Binding-site contacts:
Ligand atom C7 contacts residue SER56 of chain 1.B at 4.1 Å.
Ligand atom C8 contacts residue SER56 of chain 1.B at 4.1 Å.
Ligand atom C4 contacts residue ASN55 of chain 1.B at 4.2 Å.
Ligand atom C5 contacts residue ASN55 of chain 1.B at 3.6 Å.
Ligand atom C3 contacts residue ASN55 of chain 1.B at 3.6 Å.
Ligand atom O7 contacts residue SER56 of chain 1.B at 3.4 Å.
Ligand atom C8 contacts residue SER57 of chain 1.B at 3.7 Å.
Ligand atom C8 contacts residue PHE49 of chain 1.B at 4.4 Å (hydrophobic).
Ligand atom C8 contacts residue VAL48 of chain 1.B at 3.3 Å (hydrophobic).
Ligand atom C7 contacts residue ASN55 of chain 1.B at 3.0 Å.
Ligand atom C2 contacts residue ASN55 of chain 1.B at 2.2 Å.
Ligand atom C8 contacts residue ASN50 of chain 1.B at 4.1 Å.
Ligand atom C1 contacts residue ASN55 of chain 1.B at 1.4 Å.
Ligand atom C7 contacts residue ASN50 of chain 1.B at 4.4 Å.
Ligand atom C8 contacts residue ASN55 of chain 1.B at 3.9 Å.
Ligand atom O7 contacts residue SER57 of chain 1.B at 2.8 Å (h-bond).
Ligand atom C7 contacts residue VAL48 of chain 1.B at 4.4 Å (hydrophobic).
Ligand atom C7 contacts residue SER57 of chain 1.B at 3.6 Å.
Ligand atom C8 contacts residue GLU37 of chain 1.B at 4.0 Å.
Ligand atom N2 contacts residue ASN55 of chain 1.B at 2.5 Å (h-bond).
Ligand atom O7 contacts residue ASN55 of chain 1.B at 3.0 Å (h-bond).
Ligand atom N2 contacts residue ASN50 of chain 1.B at 3.9 Å.
Ligand atom O5 contacts residue ASN55 of chain 1.B at 2.3 Å (h-bond).

A small-molecule ligand and the protein it binds are described below.
Small molecule (SMILES): CC(=O)N[C@H]1[C@H](O[C@H]2[C@H](O)[C@@H](NC(C)=O)CO[C@@H]2CO)O[C@H](CO)[C@@H](O)[C@@H]1O

Sequence of chain 1.B:
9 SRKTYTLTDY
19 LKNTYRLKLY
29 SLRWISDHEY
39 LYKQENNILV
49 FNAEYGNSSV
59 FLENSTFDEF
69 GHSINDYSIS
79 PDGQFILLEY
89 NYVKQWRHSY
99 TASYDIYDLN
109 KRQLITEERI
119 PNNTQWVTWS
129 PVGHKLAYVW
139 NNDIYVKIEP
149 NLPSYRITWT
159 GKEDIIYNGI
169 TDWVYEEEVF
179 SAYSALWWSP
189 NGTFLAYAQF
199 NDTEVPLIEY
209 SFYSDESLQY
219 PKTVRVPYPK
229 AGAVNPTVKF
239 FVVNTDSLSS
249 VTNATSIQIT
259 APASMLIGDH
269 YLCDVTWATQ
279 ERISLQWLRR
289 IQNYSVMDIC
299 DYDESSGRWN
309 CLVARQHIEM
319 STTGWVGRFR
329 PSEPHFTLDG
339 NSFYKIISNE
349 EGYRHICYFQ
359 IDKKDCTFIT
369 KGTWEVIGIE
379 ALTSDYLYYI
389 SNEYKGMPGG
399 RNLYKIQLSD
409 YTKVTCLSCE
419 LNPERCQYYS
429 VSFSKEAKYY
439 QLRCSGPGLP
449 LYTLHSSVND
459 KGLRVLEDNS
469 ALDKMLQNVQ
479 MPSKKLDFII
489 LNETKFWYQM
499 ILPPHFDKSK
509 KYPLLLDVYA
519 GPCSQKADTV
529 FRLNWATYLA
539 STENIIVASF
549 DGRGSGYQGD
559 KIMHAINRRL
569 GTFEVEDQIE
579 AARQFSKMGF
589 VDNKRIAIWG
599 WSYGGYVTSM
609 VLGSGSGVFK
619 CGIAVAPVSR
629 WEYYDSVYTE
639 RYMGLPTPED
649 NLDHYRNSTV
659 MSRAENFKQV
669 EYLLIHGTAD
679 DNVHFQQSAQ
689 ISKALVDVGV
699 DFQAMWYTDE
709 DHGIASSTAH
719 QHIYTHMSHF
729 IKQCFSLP